Sequence of chain 1.C:
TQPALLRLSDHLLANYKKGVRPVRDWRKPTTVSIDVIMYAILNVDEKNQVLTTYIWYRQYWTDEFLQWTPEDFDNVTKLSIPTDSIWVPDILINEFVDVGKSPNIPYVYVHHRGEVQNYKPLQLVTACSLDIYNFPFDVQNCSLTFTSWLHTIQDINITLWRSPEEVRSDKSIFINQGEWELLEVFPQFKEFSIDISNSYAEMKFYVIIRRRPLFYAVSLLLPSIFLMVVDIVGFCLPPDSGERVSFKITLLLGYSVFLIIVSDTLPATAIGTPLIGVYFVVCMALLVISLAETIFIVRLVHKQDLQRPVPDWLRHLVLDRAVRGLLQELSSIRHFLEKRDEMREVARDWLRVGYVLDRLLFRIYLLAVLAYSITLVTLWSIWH

Sequence of chain 1.B:
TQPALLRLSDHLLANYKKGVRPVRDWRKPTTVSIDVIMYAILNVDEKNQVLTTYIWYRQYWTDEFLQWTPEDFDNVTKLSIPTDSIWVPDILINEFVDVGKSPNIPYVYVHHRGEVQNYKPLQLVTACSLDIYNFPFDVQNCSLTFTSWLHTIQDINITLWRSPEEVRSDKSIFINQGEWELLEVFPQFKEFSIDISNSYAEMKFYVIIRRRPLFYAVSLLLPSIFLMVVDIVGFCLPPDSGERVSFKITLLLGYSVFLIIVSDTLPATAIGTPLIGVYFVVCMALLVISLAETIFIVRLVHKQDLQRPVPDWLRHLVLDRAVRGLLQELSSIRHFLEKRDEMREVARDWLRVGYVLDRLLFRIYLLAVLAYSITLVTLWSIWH

A protein and the small-molecule ligand that binds it are described below.
Small molecule (SMILES): CC(=O)N[C@@H]1[C@@H](O)[C@H](O)[C@@H](CO)O[C@H]1O

Binding-site contacts:
Ligand atom O7 contacts residue ASN186 of chain 1.B at 3.7 Å.
Ligand atom C7 contacts residue ASP185 of chain 1.B at 4.0 Å.
Ligand atom C7 contacts residue ASN186 of chain 1.B at 3.5 Å.
Ligand atom O5 contacts residue ASN186 of chain 1.B at 2.4 Å (h-bond).
Ligand atom O7 contacts residue ASP185 of chain 1.B at 4.2 Å.
Ligand atom C3 contacts residue ASN186 of chain 1.B at 3.8 Å.
Ligand atom N2 contacts residue ASN186 of chain 1.B at 2.9 Å (h-bond).
Ligand atom C2 contacts residue ASN186 of chain 1.B at 2.5 Å.
Ligand atom C1 contacts residue ASN186 of chain 1.B at 1.4 Å.
Ligand atom C5 contacts residue ASN186 of chain 1.B at 3.7 Å.
Ligand atom C4 contacts residue ASN186 of chain 1.B at 4.2 Å.
Ligand atom O7 contacts residue ARG138 of chain 1.C at 4.1 Å.
Ligand atom C8 contacts residue ASP185 of chain 1.B at 3.3 Å.